Sequence of chain 5.A:
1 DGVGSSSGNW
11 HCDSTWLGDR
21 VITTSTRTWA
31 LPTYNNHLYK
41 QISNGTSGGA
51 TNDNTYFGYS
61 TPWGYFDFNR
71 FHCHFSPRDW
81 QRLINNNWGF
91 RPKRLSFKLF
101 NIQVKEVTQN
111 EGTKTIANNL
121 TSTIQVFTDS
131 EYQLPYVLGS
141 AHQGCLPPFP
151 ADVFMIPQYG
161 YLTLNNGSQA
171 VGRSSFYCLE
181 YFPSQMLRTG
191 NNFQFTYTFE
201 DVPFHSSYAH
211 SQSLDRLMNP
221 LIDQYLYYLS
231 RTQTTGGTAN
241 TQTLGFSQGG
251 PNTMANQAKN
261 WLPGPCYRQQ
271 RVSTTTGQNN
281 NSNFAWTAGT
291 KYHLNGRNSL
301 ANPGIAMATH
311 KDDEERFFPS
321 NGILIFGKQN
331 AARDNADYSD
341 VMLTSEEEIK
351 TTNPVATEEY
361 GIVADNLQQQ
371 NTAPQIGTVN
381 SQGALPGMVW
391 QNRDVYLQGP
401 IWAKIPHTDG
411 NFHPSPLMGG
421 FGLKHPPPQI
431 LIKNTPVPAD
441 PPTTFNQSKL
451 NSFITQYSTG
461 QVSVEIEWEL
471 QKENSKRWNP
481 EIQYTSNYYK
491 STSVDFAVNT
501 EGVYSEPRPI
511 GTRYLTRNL

The protein below binds the small molecule below.
Small molecule (SMILES): Nc1ccn([C@H]2C[C@H](O[P](=O)(O)OC[C@H]3O[C@@H](n4cnc5c(N)ncnc54)C[C@@H]3O)[C@@H](COP(=O)(O)O)O2)c(=O)n1

Binding-site contacts:
Ligand atom N1 contacts residue VAL202 of chain 5.A at 3.6 Å.
Ligand atom N6 contacts residue GLY420 of chain 5.A at 3.7 Å.
Ligand atom C6 contacts residue GLY422 of chain 5.A at 3.8 Å.
Ligand atom C1' contacts residue PRO203 of chain 5.A at 4.1 Å (hydrophobic).
Ligand atom N6 contacts residue GLY422 of chain 5.A at 3.4 Å (h-bond).
Ligand atom C5 contacts residue ASP201 of chain 5.A at 4.1 Å.
Ligand atom N4 contacts residue ASP201 of chain 5.A at 2.5 Å.
Ligand atom C4 contacts residue PRO203 of chain 5.A at 4.2 Å (hydrophobic).
Ligand atom C5 contacts residue PRO203 of chain 5.A at 3.9 Å (hydrophobic).
Ligand atom N7 contacts residue PRO203 of chain 5.A at 4.2 Å.
Ligand atom C2' contacts residue HIS413 of chain 5.A at 3.8 Å.
Ligand atom C5 contacts residue VAL202 of chain 5.A at 3.6 Å (hydrophobic).
Ligand atom C2' contacts residue PRO414 of chain 5.A at 3.8 Å (hydrophobic).
Ligand atom N7 contacts residue HIS413 of chain 5.A at 4.1 Å.
Ligand atom C6 contacts residue SER415 of chain 5.A at 4.1 Å.
Ligand atom C4 contacts residue PRO203 of chain 5.A at 4.1 Å (hydrophobic).
Ligand atom C5 contacts residue SER415 of chain 5.A at 4.1 Å.
Ligand atom OP2 contacts residue ASP409 of chain 33.A at 3.2 Å (salt-bridge).
Ligand atom C6 contacts residue VAL202 of chain 5.A at 4.2 Å (hydrophobic).
Ligand atom C4 contacts residue VAL202 of chain 5.A at 3.7 Å (hydrophobic).
Ligand atom N1 contacts residue GLY422 of chain 5.A at 3.0 Å (h-bond).
Ligand atom C2' contacts residue PRO203 of chain 5.A at 3.3 Å (hydrophobic).
Ligand atom N3 contacts residue ASP201 of chain 5.A at 4.1 Å.
Ligand atom N1 contacts residue PRO203 of chain 5.A at 4.1 Å.
Ligand atom C8 contacts residue HIS413 of chain 5.A at 3.8 Å.
Ligand atom C5 contacts residue PRO203 of chain 5.A at 4.0 Å (hydrophobic).
Ligand atom N7 contacts residue SER415 of chain 5.A at 4.0 Å.
Ligand atom C2 contacts residue VAL202 of chain 5.A at 4.2 Å (hydrophobic).
Ligand atom N4 contacts residue VAL202 of chain 5.A at 2.9 Å (h-bond).
Ligand atom C5 contacts residue ARG91 of chain 5.A at 4.1 Å.
Ligand atom N7 contacts residue ASN392 of chain 5.A at 4.2 Å.
Ligand atom C6 contacts residue PRO203 of chain 5.A at 4.0 Å (hydrophobic).
Ligand atom N6 contacts residue SER415 of chain 5.A at 3.6 Å.
Ligand atom C2 contacts residue PRO203 of chain 5.A at 3.9 Å (hydrophobic).
Ligand atom C4 contacts residue ASP201 of chain 5.A at 3.7 Å.
Ligand atom C6 contacts residue PRO203 of chain 5.A at 4.0 Å (hydrophobic).
Ligand atom N1 contacts residue PRO203 of chain 5.A at 3.8 Å.
Ligand atom N3 contacts residue PRO414 of chain 5.A at 4.2 Å.
Ligand atom C2 contacts residue GLY422 of chain 5.A at 3.3 Å.
Ligand atom N6 contacts residue PHE421 of chain 5.A at 3.9 Å.

Sequence of chain 33.A:
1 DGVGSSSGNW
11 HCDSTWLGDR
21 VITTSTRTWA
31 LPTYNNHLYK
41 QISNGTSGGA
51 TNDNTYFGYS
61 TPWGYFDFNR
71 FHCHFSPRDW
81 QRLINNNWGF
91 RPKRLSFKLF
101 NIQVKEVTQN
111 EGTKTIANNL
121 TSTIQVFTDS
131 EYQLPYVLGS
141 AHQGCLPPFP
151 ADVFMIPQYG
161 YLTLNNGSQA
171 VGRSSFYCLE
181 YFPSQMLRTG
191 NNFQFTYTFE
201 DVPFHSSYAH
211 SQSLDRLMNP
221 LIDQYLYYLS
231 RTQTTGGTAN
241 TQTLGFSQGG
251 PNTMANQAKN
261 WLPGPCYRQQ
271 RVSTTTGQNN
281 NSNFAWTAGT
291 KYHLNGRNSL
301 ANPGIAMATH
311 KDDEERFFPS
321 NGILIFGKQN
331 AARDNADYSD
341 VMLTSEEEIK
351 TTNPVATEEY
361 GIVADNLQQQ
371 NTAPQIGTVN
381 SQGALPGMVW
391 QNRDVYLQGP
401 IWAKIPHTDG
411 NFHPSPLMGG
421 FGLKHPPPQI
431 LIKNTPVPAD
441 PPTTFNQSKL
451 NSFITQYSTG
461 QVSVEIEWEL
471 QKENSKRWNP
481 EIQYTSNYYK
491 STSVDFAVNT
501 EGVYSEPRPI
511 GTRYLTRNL